Sequence of chain 1.A:
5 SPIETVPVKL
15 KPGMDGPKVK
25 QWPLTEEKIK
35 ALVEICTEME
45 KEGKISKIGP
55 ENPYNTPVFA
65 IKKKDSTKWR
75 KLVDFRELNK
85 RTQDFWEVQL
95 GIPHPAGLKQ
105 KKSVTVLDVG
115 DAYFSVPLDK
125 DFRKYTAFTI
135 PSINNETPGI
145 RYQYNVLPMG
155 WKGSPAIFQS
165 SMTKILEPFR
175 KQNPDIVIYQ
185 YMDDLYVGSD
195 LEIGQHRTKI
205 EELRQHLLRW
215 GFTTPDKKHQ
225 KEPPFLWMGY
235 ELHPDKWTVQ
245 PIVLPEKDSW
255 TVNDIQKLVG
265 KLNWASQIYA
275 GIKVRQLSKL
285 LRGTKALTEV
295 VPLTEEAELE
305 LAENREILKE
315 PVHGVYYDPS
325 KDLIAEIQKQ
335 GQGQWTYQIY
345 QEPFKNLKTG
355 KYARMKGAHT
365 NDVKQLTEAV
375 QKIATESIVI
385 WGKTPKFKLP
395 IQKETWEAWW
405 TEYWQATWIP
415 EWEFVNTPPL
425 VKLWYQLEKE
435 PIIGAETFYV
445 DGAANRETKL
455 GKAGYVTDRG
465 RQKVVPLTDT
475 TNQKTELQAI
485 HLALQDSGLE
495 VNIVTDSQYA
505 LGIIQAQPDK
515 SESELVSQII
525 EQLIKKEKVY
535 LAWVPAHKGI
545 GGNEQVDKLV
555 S

Binding-site contacts:
Ligand atom O3G contacts residue MG1 of chain 1.I at 1.9 Å.
Ligand atom N2 contacts residue GLY154 of chain 1.A at 3.0 Å (h-bond).
Ligand atom PA contacts residue ASP187 of chain 1.A at 3.7 Å.
Ligand atom PA contacts residue MG1 of chain 1.I at 3.4 Å.
Ligand atom O3G contacts residue VAL113 of chain 1.A at 3.2 Å (h-bond).
Ligand atom O1G contacts residue LYS222 of chain 1.A at 3.2 Å (salt-bridge).
Ligand atom O2G contacts residue GLY114 of chain 1.A at 3.3 Å.
Ligand atom C2' contacts residue TYR117 of chain 1.A at 3.3 Å (hydrophobic).
Ligand atom PB contacts residue MG1 of chain 1.I at 3.1 Å.
Ligand atom O2G contacts residue ASP115 of chain 1.A at 3.0 Å (salt-bridge).
Ligand atom O1A contacts residue MG1 of chain 1.I at 2.2 Å.
Ligand atom O1B contacts residue ASP115 of chain 1.A at 3.6 Å.
Ligand atom O1B contacts residue ALA116 of chain 1.A at 3.4 Å (h-bond).
Ligand atom O3G contacts residue LYS222 of chain 1.A at 3.2 Å (salt-bridge).
Ligand atom O1A contacts residue ASP187 of chain 1.A at 2.7 Å (salt-bridge).
Ligand atom N2 contacts residue MET153 of chain 1.A at 3.5 Å.
Ligand atom N7 contacts residue ARG74 of chain 1.A at 3.7 Å.
Ligand atom O2B contacts residue ASP115 of chain 1.A at 3.6 Å.
Ligand atom C6' contacts residue TYR117 of chain 1.A at 3.6 Å (hydrophobic).
Ligand atom O3B contacts residue ASP115 of chain 1.A at 3.6 Å.
Ligand atom O2B contacts residue ALA116 of chain 1.A at 3.3 Å (h-bond).
Ligand atom PG contacts residue MG1 of chain 1.I at 3.2 Å.
Ligand atom O3' contacts residue ALA116 of chain 1.A at 3.7 Å.
Ligand atom C5' contacts residue ASP187 of chain 1.A at 2.9 Å.
Ligand atom O3' contacts residue TYR117 of chain 1.A at 3.1 Å (h-bond).
Ligand atom C8 contacts residue ARG74 of chain 1.A at 3.7 Å.
Ligand atom O3B contacts residue MG1 of chain 1.I at 3.6 Å.
Ligand atom O1B contacts residue ASP187 of chain 1.A at 2.7 Å (salt-bridge).
Ligand atom O1B contacts residue VAL113 of chain 1.A at 3.0 Å (h-bond).
Ligand atom O3A contacts residue ARG74 of chain 1.A at 3.2 Å (salt-bridge).
Ligand atom O5' contacts residue ASP187 of chain 1.A at 3.7 Å.
Ligand atom O3B contacts residue LYS67 of chain 1.A at 3.2 Å (salt-bridge).
Ligand atom PA contacts residue ARG74 of chain 1.A at 3.7 Å.
Ligand atom O2A contacts residue ARG74 of chain 1.A at 2.9 Å (salt-bridge).
Ligand atom C1' contacts residue TYR117 of chain 1.A at 3.2 Å (hydrophobic).
Ligand atom O1G contacts residue LYS67 of chain 1.A at 3.3 Å (salt-bridge).
Ligand atom C4' contacts residue TYR117 of chain 1.A at 3.7 Å (hydrophobic).
Ligand atom O3A contacts residue MG1 of chain 1.I at 3.7 Å.
Ligand atom C2' contacts residue MET153 of chain 1.A at 3.7 Å (hydrophobic).
Ligand atom O1B contacts residue MG1 of chain 1.I at 1.9 Å.

The protein below binds the small molecule below.
Small molecule (SMILES): C=C1[C@H](COP(=O)(O)OP(=O)(O)OP(=O)(O)O)[C@@H](O)C[C@@H]1n1cnc2c(=O)nc(N)[nH]c21